Binding-site contacts:
Ligand atom C4 contacts residue ASP575 of chain 1.B at 3.5 Å.
Ligand atom N3 contacts residue ASP482 of chain 1.B at 2.8 Å (salt-bridge).
Ligand atom C5 contacts residue PHB1 of chain 1.K at 3.6 Å.
Ligand atom N1 contacts residue ARG686 of chain 1.B at 3.9 Å.
Ligand atom C1 contacts residue PHE580 of chain 1.B at 3.7 Å (hydrophobic).
Ligand atom C3 contacts residue ASP575 of chain 1.B at 3.0 Å.
Ligand atom C2 contacts residue ILE504 of chain 1.B at 3.8 Å (hydrophobic).
Ligand atom N4 contacts residue PHE580 of chain 1.B at 3.4 Å.
Ligand atom C6 contacts residue ASP482 of chain 1.B at 3.4 Å.
Ligand atom C1 contacts residue ARG686 of chain 1.B at 3.7 Å.
Ligand atom C3 contacts residue MET529 of chain 1.B at 3.5 Å (hydrophobic).
Ligand atom C6 contacts residue SER436 of chain 1.B at 3.7 Å.
Ligand atom C6 contacts residue GOL1 of chain 1.Q at 3.8 Å.
Ligand atom O4 contacts residue LYS609 of chain 1.B at 2.7 Å (salt-bridge).
Ligand atom N2 contacts residue ASP575 of chain 1.B at 2.5 Å (salt-bridge).
Ligand atom N3 contacts residue ARG686 of chain 1.B at 3.3 Å (salt-bridge).
Ligand atom N6 contacts residue VAL527 of chain 1.B at 3.9 Å.
Ligand atom C4 contacts residue LYS609 of chain 1.B at 3.5 Å.
Ligand atom N6 contacts residue PHE603 of chain 1.B at 3.6 Å.
Ligand atom C2 contacts residue ASP482 of chain 1.B at 3.9 Å.
Ligand atom N6 contacts residue ASP575 of chain 1.B at 2.8 Å (salt-bridge).
Ligand atom C3 contacts residue ASN502 of chain 1.B at 3.6 Å.
Ligand atom N2 contacts residue MET529 of chain 1.B at 3.3 Å (h-bond).
Ligand atom O4 contacts residue ASP575 of chain 1.B at 3.8 Å.
Ligand atom C5 contacts residue GOL1 of chain 1.Q at 3.6 Å.
Ligand atom N3 contacts residue ILE504 of chain 1.B at 3.9 Å.
Ligand atom N4 contacts residue LYS609 of chain 1.B at 3.0 Å (salt-bridge).
Ligand atom N4 contacts residue ARG686 of chain 1.B at 3.4 Å (salt-bridge).
Ligand atom N6 contacts residue ASN502 of chain 1.B at 2.7 Å (h-bond).
Ligand atom C1 contacts residue LYS609 of chain 1.B at 3.6 Å.
Ligand atom O4 contacts residue GLY605 of chain 1.B at 3.2 Å (h-bond).
Ligand atom C4 contacts residue MET529 of chain 1.B at 3.6 Å (hydrophobic).
Ligand atom C6 contacts residue ARG686 of chain 1.B at 3.2 Å.
Ligand atom C5 contacts residue ARG686 of chain 1.B at 3.4 Å.
Ligand atom N1 contacts residue ILE504 of chain 1.B at 3.5 Å.
Ligand atom O4 contacts residue PHE580 of chain 1.B at 4.0 Å.
Ligand atom N1 contacts residue ASN502 of chain 1.B at 3.2 Å (h-bond).
Ligand atom C2 contacts residue ARG686 of chain 1.B at 3.6 Å.
Ligand atom C5 contacts residue PHE580 of chain 1.B at 3.7 Å (hydrophobic).
Ligand atom N6 contacts residue MET529 of chain 1.B at 4.0 Å.

Sequence of chain 1.B:
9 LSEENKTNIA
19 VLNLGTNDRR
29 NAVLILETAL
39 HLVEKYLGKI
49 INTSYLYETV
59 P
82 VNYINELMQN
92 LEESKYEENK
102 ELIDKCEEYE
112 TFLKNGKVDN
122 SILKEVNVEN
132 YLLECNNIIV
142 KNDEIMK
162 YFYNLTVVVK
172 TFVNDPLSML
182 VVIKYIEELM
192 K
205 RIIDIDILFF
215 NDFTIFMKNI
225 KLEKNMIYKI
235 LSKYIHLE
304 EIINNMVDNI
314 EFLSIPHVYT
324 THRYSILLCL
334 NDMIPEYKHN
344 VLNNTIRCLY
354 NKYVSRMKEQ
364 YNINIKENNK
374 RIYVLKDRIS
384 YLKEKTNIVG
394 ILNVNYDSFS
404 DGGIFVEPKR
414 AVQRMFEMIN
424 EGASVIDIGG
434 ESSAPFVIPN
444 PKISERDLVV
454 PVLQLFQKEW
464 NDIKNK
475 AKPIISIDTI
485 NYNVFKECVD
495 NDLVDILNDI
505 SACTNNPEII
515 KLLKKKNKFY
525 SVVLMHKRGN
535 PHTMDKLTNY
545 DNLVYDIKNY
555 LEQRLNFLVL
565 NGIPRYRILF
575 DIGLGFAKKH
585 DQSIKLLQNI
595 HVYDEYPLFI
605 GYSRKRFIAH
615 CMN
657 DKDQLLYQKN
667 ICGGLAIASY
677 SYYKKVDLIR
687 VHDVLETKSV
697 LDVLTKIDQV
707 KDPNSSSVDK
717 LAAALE

A protein and the small-molecule ligand that binds it are described below.
Small molecule (SMILES): Nc1nc2nccnc2c(=O)[nH]1